Binding-site contacts:
Ligand atom C21 contacts residue ALA100 of chain 1.B at 4.3 Å (hydrophobic).
Ligand atom C2 contacts residue TH21 of chain 1.S at 4.3 Å.
Ligand atom C5 contacts residue SER47 of chain 1.B at 4.3 Å.
Ligand atom C1 contacts residue TH21 of chain 1.S at 3.8 Å.
Ligand atom C4 contacts residue TYR35 of chain 1.B at 4.0 Å (hydrophobic).
Ligand atom O3 contacts residue SER47 of chain 1.B at 2.8 Å (h-bond).
Ligand atom C7 contacts residue TYR35 of chain 1.B at 3.6 Å (hydrophobic).
Ligand atom C12 contacts residue PHE78 of chain 1.B at 3.8 Å (hydrophobic).
Ligand atom C18 contacts residue ALA100 of chain 1.B at 3.7 Å (hydrophobic).
Ligand atom O3 contacts residue PRO49 of chain 1.B at 3.3 Å.
Ligand atom C6 contacts residue TYR35 of chain 1.B at 3.8 Å (hydrophobic).
Ligand atom C4 contacts residue SER47 of chain 1.B at 3.1 Å.
Ligand atom C14 contacts residue PHE78 of chain 1.B at 4.1 Å (hydrophobic).
Ligand atom C4 contacts residue LEU52 of chain 1.B at 4.3 Å (hydrophobic).
Ligand atom C16 contacts residue ALA101 of chain 1.B at 4.3 Å (hydrophobic).
Ligand atom C22 contacts residue ALA101 of chain 1.B at 3.7 Å (hydrophobic).
Ligand atom C15 contacts residue SER98 of chain 1.B at 3.8 Å.
Ligand atom C7 contacts residue TRP33 of chain 1.B at 4.3 Å (hydrophobic).
Ligand atom C8 contacts residue TRP33 of chain 1.B at 4.1 Å (hydrophobic).
Ligand atom C11 contacts residue PHE78 of chain 1.B at 4.3 Å (hydrophobic).
Ligand atom C20 contacts residue ALA101 of chain 1.B at 4.3 Å (hydrophobic).
Ligand atom C9 contacts residue PHE78 of chain 1.B at 4.2 Å (hydrophobic).
Ligand atom C15 contacts residue PHE78 of chain 1.B at 4.2 Å (hydrophobic).
Ligand atom C1 contacts residue TRP33 of chain 1.F at 3.8 Å (hydrophobic).
Ligand atom C15 contacts residue GLY102 of chain 1.B at 4.2 Å.
Ligand atom O17 contacts residue ALA100 of chain 1.B at 4.3 Å.
Ligand atom C19 contacts residue TRP33 of chain 1.B at 3.5 Å (hydrophobic).
Ligand atom C19 contacts residue TH21 of chain 1.S at 4.0 Å.
Ligand atom C16 contacts residue ASP99 of chain 1.B at 4.2 Å.
Ligand atom C3 contacts residue SER47 of chain 1.B at 3.3 Å.
Ligand atom C22 contacts residue ALA100 of chain 1.B at 3.8 Å (hydrophobic).
Ligand atom O3 contacts residue ASN48 of chain 1.B at 4.0 Å.
Ligand atom C6 contacts residue TRP33 of chain 1.B at 3.8 Å (hydrophobic).
Ligand atom C2 contacts residue TRP33 of chain 1.F at 4.0 Å (hydrophobic).
Ligand atom C17 contacts residue PHE78 of chain 1.B at 4.2 Å (hydrophobic).
Ligand atom C2 contacts residue PRO49 of chain 1.B at 4.2 Å (hydrophobic).
Ligand atom C7 contacts residue PHE78 of chain 1.B at 4.0 Å (hydrophobic).
Ligand atom C3 contacts residue PRO49 of chain 1.B at 4.1 Å (hydrophobic).
Ligand atom C16 contacts residue GLY102 of chain 1.B at 3.5 Å.
Ligand atom C15 contacts residue ASP99 of chain 1.B at 4.0 Å.

Sequence of chain 1.B:
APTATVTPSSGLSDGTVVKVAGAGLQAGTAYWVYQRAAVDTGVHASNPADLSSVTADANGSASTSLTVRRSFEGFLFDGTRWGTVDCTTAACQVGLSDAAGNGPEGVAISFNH

This protein binds this small molecule.
Small molecule (SMILES): C[C@]12CC[C@H]3[C@@H](CCC4=CC(=O)CC[C@@]43C)[C@@H]1CC[C@@H]2OC(=O)CCC(=O)O

Sequence of chain 1.F:
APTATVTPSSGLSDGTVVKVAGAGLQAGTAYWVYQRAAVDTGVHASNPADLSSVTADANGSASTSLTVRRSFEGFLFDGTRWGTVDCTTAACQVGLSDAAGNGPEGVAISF